The protein below binds the small molecule below.
Small molecule (SMILES): CC(C)(C)[C@](O)(CCc1ccc(Cl)cc1)Cn1cncn1

Binding-site contacts:
Ligand atom N22 contacts residue GLY314 of chain 1.A at 4.3 Å.
Ligand atom C25 contacts residue HEM1 of chain 1.B at 3.0 Å.
Ligand atom C2 contacts residue TYR126 of chain 1.A at 3.2 Å (hydrophobic).
Ligand atom C3 contacts residue TYR126 of chain 1.A at 4.0 Å (hydrophobic).
Ligand atom C1 contacts residue SER382 of chain 1.A at 3.8 Å.
Ligand atom C19 contacts residue LEU380 of chain 1.A at 4.1 Å (hydrophobic).
Ligand atom C36 contacts residue ILE139 of chain 1.A at 3.9 Å (hydrophobic).
Ligand atom C40 contacts residue PHE134 of chain 1.A at 3.6 Å (hydrophobic).
Ligand atom C25 contacts residue THR318 of chain 1.A at 3.6 Å.
Ligand atom C36 contacts residue TYR140 of chain 1.A at 3.5 Å (hydrophobic).
Ligand atom N22 contacts residue HEM1 of chain 1.B at 4.3 Å.
Ligand atom N24 contacts residue THR318 of chain 1.A at 4.2 Å.
Ligand atom C4 contacts residue LEU380 of chain 1.A at 4.3 Å (hydrophobic).
Ligand atom N26 contacts residue GLY314 of chain 1.A at 3.2 Å (h-bond).
Ligand atom C23 contacts residue LEU380 of chain 1.A at 3.7 Å (hydrophobic).
Ligand atom C23 contacts residue HEM1 of chain 1.B at 3.1 Å.
Ligand atom N24 contacts residue HEM1 of chain 1.B at 2.1 Å.
Ligand atom C25 contacts residue GLY314 of chain 1.A at 3.5 Å.
Ligand atom O29 contacts residue HEM1 of chain 1.B at 4.2 Å.
Ligand atom N24 contacts residue LEU380 of chain 1.A at 4.3 Å.
Ligand atom C25 contacts residue GLY315 of chain 1.A at 4.3 Å.
Ligand atom C5 contacts residue LEU380 of chain 1.A at 4.2 Å (hydrophobic).
Ligand atom C5 contacts residue MET509 of chain 1.A at 3.3 Å (hydrophobic).
Ligand atom C6 contacts residue LEU380 of chain 1.A at 4.3 Å (hydrophobic).
Ligand atom N26 contacts residue HEM1 of chain 1.B at 4.2 Å.
Ligand atom C1 contacts residue PHE384 of chain 1.A at 4.3 Å (hydrophobic).
Ligand atom C40 contacts residue GLY314 of chain 1.A at 3.6 Å.
Ligand atom C32 contacts residue HEM1 of chain 1.B at 4.0 Å.
Ligand atom O29 contacts residue TYR140 of chain 1.A at 3.8 Å.
Ligand atom C1 contacts residue TYR126 of chain 1.A at 3.8 Å (hydrophobic).
Ligand atom N22 contacts residue LEU380 of chain 1.A at 3.9 Å.
Ligand atom C12 contacts residue TYR126 of chain 1.A at 4.2 Å (hydrophobic).
Ligand atom N26 contacts residue GLY315 of chain 1.A at 4.3 Å.
Ligand atom C40 contacts residue GLY310 of chain 1.A at 4.2 Å.
Ligand atom C40 contacts residue PHE236 of chain 1.A at 4.2 Å (hydrophobic).
Ligand atom C4 contacts residue MET509 of chain 1.A at 4.1 Å (hydrophobic).
Ligand atom N26 contacts residue THR318 of chain 1.A at 3.8 Å.
Ligand atom C6 contacts residue MET509 of chain 1.A at 3.9 Å (hydrophobic).
Ligand atom C36 contacts residue PHE134 of chain 1.A at 4.0 Å (hydrophobic).
Ligand atom CL1 contacts residue MET509 of chain 1.A at 3.9 Å.

Sequence of chain 1.A:
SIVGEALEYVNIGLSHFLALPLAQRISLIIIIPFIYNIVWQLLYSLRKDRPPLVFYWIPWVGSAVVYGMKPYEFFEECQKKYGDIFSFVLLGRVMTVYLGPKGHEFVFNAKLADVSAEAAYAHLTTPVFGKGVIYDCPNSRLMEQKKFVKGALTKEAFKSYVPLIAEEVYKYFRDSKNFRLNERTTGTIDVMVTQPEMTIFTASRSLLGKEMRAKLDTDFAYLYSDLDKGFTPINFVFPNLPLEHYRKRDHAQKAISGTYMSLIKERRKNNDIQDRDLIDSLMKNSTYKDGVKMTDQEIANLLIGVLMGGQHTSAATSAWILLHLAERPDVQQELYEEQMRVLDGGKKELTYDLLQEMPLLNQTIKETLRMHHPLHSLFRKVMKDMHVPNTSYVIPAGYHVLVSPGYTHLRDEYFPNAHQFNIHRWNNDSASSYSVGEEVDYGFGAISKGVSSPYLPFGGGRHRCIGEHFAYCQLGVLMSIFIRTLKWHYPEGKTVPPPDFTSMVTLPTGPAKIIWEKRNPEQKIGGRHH